Sequence of chain 1.A:
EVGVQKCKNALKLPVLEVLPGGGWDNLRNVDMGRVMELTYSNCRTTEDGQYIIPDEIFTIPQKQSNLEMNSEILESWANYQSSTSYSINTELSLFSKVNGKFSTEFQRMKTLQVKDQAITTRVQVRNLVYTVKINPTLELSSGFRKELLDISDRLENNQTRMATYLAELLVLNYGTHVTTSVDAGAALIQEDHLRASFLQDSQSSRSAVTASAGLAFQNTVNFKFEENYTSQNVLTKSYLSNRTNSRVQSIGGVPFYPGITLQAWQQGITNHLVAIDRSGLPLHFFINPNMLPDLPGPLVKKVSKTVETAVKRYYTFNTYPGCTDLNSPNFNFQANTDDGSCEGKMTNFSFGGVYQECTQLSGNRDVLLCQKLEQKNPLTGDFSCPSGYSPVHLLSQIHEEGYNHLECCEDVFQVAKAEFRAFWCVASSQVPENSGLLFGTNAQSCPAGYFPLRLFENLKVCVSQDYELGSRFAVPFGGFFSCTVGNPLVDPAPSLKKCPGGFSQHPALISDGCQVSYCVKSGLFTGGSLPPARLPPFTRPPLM

Binding-site contacts:
Ligand atom C8 contacts residue ASN168 of chain 1.A at 4.3 Å.
Ligand atom C2 contacts residue ASN168 of chain 1.A at 2.4 Å.
Ligand atom O6 contacts residue ASN168 of chain 1.A at 4.3 Å.
Ligand atom N2 contacts residue ASN168 of chain 1.A at 2.8 Å (h-bond).
Ligand atom O7 contacts residue ASN168 of chain 1.A at 3.3 Å (h-bond).
Ligand atom C5 contacts residue ASN168 of chain 1.A at 3.7 Å.
Ligand atom C4 contacts residue ASN168 of chain 1.A at 4.3 Å.
Ligand atom C7 contacts residue ASN168 of chain 1.A at 3.2 Å.
Ligand atom O6 contacts residue THR170 of chain 1.A at 4.3 Å.
Ligand atom C1 contacts residue ASN168 of chain 1.A at 1.4 Å.
Ligand atom O5 contacts residue ASN168 of chain 1.A at 2.5 Å (h-bond).
Ligand atom C3 contacts residue ASN168 of chain 1.A at 3.8 Å.

The small molecule below binds the protein below.
Small molecule (SMILES): CC(=O)N[C@H]1[C@H](O[C@H]2[C@H](O)[C@@H](NC(C)=O)CO[C@@H]2CO)O[C@H](CO)[C@@H](O)[C@@H]1O